The protein below binds the small molecule below.
Small molecule (SMILES): CC(=O)N[C@H]1[C@H](O[C@H]2[C@H](O)[C@@H](NC(C)=O)CO[C@@H]2CO)O[C@H](CO)[C@@H](O)[C@@H]1O

Binding-site contacts:
Ligand atom O5 contacts residue ASN154 of chain 4.A at 3.8 Å.
Ligand atom C2 contacts residue PHE3 of chain 4.A at 3.7 Å (hydrophobic).
Ligand atom C5 contacts residue ASP2 of chain 4.A at 4.2 Å.
Ligand atom C4 contacts residue ASN5 of chain 4.A at 4.3 Å.
Ligand atom N2 contacts residue PHE3 of chain 4.A at 2.7 Å (h-bond).
Ligand atom C3 contacts residue ASP2 of chain 4.A at 3.9 Å.
Ligand atom C5 contacts residue ASN154 of chain 4.A at 3.5 Å.
Ligand atom C5 contacts residue ASN5 of chain 4.A at 3.7 Å.
Ligand atom C7 contacts residue PHE3 of chain 4.A at 3.5 Å (hydrophobic).
Ligand atom C3 contacts residue ASN5 of chain 4.A at 3.9 Å.
Ligand atom C6 contacts residue ASN154 of chain 4.A at 4.3 Å.
Ligand atom O6 contacts residue ASN154 of chain 4.A at 3.4 Å (h-bond).
Ligand atom O5 contacts residue ASP2 of chain 4.A at 3.7 Å.
Ligand atom O7 contacts residue ASN5 of chain 4.A at 4.2 Å.
Ligand atom C1 contacts residue ASN154 of chain 4.A at 4.2 Å.
Ligand atom C1 contacts residue PHE3 of chain 4.A at 3.6 Å (hydrophobic).
Ligand atom C2 contacts residue ASN5 of chain 4.A at 2.5 Å.
Ligand atom C7 contacts residue ASP2 of chain 4.A at 3.8 Å.
Ligand atom C7 contacts residue ASN5 of chain 4.A at 3.8 Å.
Ligand atom C6 contacts residue ASP2 of chain 4.A at 3.3 Å.
Ligand atom C8 contacts residue PHE3 of chain 4.A at 3.4 Å (hydrophobic).
Ligand atom C1 contacts residue ASN5 of chain 4.A at 1.4 Å.
Ligand atom O6 contacts residue ASP2 of chain 4.A at 2.7 Å (salt-bridge).
Ligand atom N2 contacts residue ASN5 of chain 4.A at 2.9 Å (h-bond).
Ligand atom C8 contacts residue ASP2 of chain 4.A at 3.7 Å.
Ligand atom C8 contacts residue ASN154 of chain 4.A at 4.1 Å.
Ligand atom N2 contacts residue ASP2 of chain 4.A at 3.8 Å.
Ligand atom O3 contacts residue ASP2 of chain 4.A at 2.7 Å (salt-bridge).
Ligand atom C3 contacts residue PHE3 of chain 4.A at 4.3 Å (hydrophobic).
Ligand atom O5 contacts residue ASN5 of chain 4.A at 2.3 Å (h-bond).

Sequence of chain 4.A:
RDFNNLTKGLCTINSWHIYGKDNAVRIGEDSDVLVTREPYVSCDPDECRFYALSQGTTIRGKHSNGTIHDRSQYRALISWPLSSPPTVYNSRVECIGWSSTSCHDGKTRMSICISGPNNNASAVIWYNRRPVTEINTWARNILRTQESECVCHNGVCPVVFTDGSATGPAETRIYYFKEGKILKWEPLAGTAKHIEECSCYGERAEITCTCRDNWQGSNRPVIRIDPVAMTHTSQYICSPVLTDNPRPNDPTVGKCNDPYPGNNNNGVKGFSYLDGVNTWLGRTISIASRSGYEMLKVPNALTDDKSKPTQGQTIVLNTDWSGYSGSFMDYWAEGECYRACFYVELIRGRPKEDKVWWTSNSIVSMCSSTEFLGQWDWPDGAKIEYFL